Sequence of chain 2.A:
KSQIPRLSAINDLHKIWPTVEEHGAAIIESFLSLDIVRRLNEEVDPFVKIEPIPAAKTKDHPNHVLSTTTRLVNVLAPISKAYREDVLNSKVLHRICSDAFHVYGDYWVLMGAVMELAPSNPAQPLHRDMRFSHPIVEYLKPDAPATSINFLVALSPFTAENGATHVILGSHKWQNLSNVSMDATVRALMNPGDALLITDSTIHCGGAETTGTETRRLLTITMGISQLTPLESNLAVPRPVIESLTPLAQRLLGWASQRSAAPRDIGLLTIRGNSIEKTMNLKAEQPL

Binding-site contacts:
Ligand atom C3 contacts residue GLN131 of chain 2.A at 3.1 Å.
Ligand atom O5 contacts residue HIS211 of chain 2.A at 3.0 Å (h-bond).
Ligand atom O1 contacts residue HIS134 of chain 2.A at 3.1 Å (h-bond).
Ligand atom O4 contacts residue GLY213 of chain 2.A at 3.4 Å.
Ligand atom O4 contacts residue LEU225 of chain 2.A at 3.8 Å.
Ligand atom O5 contacts residue NI1 of chain 2.B at 2.1 Å (h-bond).
Ligand atom C1 contacts residue 58K1 of chain 2.D at 3.9 Å.
Ligand atom O3 contacts residue GLY213 of chain 2.A at 3.7 Å.
Ligand atom O1 contacts residue 58K1 of chain 2.D at 3.3 Å.
Ligand atom O2 contacts residue MET122 of chain 2.A at 3.8 Å.
Ligand atom O1 contacts residue NI1 of chain 2.B at 2.0 Å (h-bond).
Ligand atom C1 contacts residue NI1 of chain 2.B at 2.8 Å.
Ligand atom O3 contacts residue LEU225 of chain 2.A at 3.8 Å.
Ligand atom O3 contacts residue ARG223 of chain 2.A at 2.9 Å (salt-bridge).
Ligand atom O3 contacts residue THR172 of chain 2.A at 2.6 Å (h-bond).
Ligand atom C5 contacts residue GLN131 of chain 2.A at 4.3 Å.
Ligand atom O4 contacts residue GLN131 of chain 2.A at 4.2 Å.
Ligand atom O4 contacts residue ARG223 of chain 2.A at 2.9 Å (salt-bridge).
Ligand atom O2 contacts residue LEU73 of chain 2.A at 3.9 Å.
Ligand atom C3 contacts residue MET122 of chain 2.A at 4.1 Å (hydrophobic).
Ligand atom C4 contacts residue THR172 of chain 2.A at 4.2 Å.
Ligand atom O2 contacts residue GLN131 of chain 2.A at 3.0 Å (h-bond).
Ligand atom C1 contacts residue GLN131 of chain 2.A at 3.6 Å.
Ligand atom C4 contacts residue GLY213 of chain 2.A at 3.7 Å.
Ligand atom C5 contacts residue LEU225 of chain 2.A at 3.8 Å (hydrophobic).
Ligand atom C5 contacts residue GLY213 of chain 2.A at 3.4 Å.
Ligand atom O1 contacts residue HIS211 of chain 2.A at 4.2 Å.
Ligand atom C2 contacts residue GLN131 of chain 2.A at 3.0 Å.
Ligand atom O5 contacts residue HIS134 of chain 2.A at 3.3 Å (h-bond).
Ligand atom C5 contacts residue THR172 of chain 2.A at 3.7 Å.
Ligand atom C1 contacts residue HIS134 of chain 2.A at 3.7 Å.
Ligand atom O2 contacts residue NI1 of chain 2.B at 4.0 Å.
Ligand atom C2 contacts residue HIS211 of chain 2.A at 4.2 Å.
Ligand atom C5 contacts residue ARG223 of chain 2.A at 3.6 Å.
Ligand atom O5 contacts residue GLN131 of chain 2.A at 3.3 Å (h-bond).
Ligand atom C2 contacts residue HIS134 of chain 2.A at 3.9 Å.
Ligand atom O2 contacts residue 58K1 of chain 2.D at 3.5 Å.
Ligand atom C4 contacts residue GLN131 of chain 2.A at 3.5 Å.
Ligand atom C2 contacts residue NI1 of chain 2.B at 2.8 Å.
Ligand atom O1 contacts residue ASP136 of chain 2.A at 3.1 Å (salt-bridge).

A small-molecule ligand and the protein it binds are described below.
Small molecule (SMILES): O=C(O)CCC(=O)C(=O)O